Sequence of chain 1.G:
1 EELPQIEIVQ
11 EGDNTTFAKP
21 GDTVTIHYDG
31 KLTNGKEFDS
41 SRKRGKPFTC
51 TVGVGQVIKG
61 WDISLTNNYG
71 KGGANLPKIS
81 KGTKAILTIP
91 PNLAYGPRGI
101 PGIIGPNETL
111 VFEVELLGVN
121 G

A small-molecule ligand and the protein it binds are described below.
Small molecule (SMILES): C=CC[C@@H]1/C=C(\C)C[C@H](C)C[C@H](OC)[C@H]2O[C@@](O)(C(=O)C(=O)N3CCCC[C@H]3C(=O)O[C@H](/C(C)=C/[C@@H]3CC[C@@H](O)[C@H](OC)C3)[C@H](C)[C@@H](O)CC1=O)[C@H](C)C[C@@H]2OC

Binding-site contacts:
Ligand atom C1 contacts residue TYR95 of chain 1.G at 3.3 Å (hydrophobic).
Ligand atom N7 contacts residue TYR95 of chain 1.G at 3.4 Å (h-bond).
Ligand atom C36 contacts residue PHE48 of chain 1.G at 3.8 Å (hydrophobic).
Ligand atom O5 contacts residue ASP39 of chain 1.G at 3.7 Å.
Ligand atom O4 contacts residue PHE112 of chain 1.G at 3.5 Å.
Ligand atom C35 contacts residue ILE104 of chain 1.G at 4.0 Å (hydrophobic).
Ligand atom C9 contacts residue TYR28 of chain 1.G at 3.9 Å (hydrophobic).
Ligand atom O2 contacts residue ILE58 of chain 1.G at 3.0 Å (h-bond).
Ligand atom O2 contacts residue TYR95 of chain 1.G at 4.0 Å.
Ligand atom O3 contacts residue TYR95 of chain 1.G at 2.1 Å (h-bond).
Ligand atom C41 contacts residue PHE48 of chain 1.G at 3.4 Å (hydrophobic).
Ligand atom C3 contacts residue TRP61 of chain 1.G at 3.7 Å (hydrophobic).
Ligand atom C4 contacts residue PHE48 of chain 1.G at 3.4 Å (hydrophobic).
Ligand atom C42 contacts residue TYR95 of chain 1.G at 3.5 Å (hydrophobic).
Ligand atom O6 contacts residue ASP39 of chain 1.G at 3.0 Å (salt-bridge).
Ligand atom O4 contacts residue ASP39 of chain 1.G at 3.4 Å (salt-bridge).
Ligand atom C5 contacts residue TYR28 of chain 1.G at 3.8 Å (hydrophobic).
Ligand atom O6 contacts residue PHE38 of chain 1.G at 3.8 Å.
Ligand atom C4 contacts residue TRP61 of chain 1.G at 3.7 Å (hydrophobic).
Ligand atom C36 contacts residue LYS46 of chain 1.G at 3.7 Å.
Ligand atom C11 contacts residue TYR95 of chain 1.G at 3.6 Å (hydrophobic).
Ligand atom C45 contacts residue TYR95 of chain 1.G at 4.0 Å (hydrophobic).
Ligand atom O1 contacts residue TYR95 of chain 1.G at 3.6 Å (h-bond).
Ligand atom C6 contacts residue TYR28 of chain 1.G at 3.5 Å (hydrophobic).
Ligand atom C3 contacts residue ILE58 of chain 1.G at 3.9 Å (hydrophobic).
Ligand atom C5 contacts residue PHE48 of chain 1.G at 3.6 Å (hydrophobic).
Ligand atom O3 contacts residue PHE112 of chain 1.G at 3.7 Å.
Ligand atom C2 contacts residue TYR95 of chain 1.G at 3.2 Å (hydrophobic).
Ligand atom C35 contacts residue PHE38 of chain 1.G at 3.7 Å (hydrophobic).
Ligand atom O4 contacts residue TYR28 of chain 1.G at 3.2 Å.
Ligand atom C45 contacts residue ALA94 of chain 1.G at 3.3 Å (hydrophobic).
Ligand atom O5 contacts residue TYR28 of chain 1.G at 3.8 Å.
Ligand atom O4 contacts residue PHE38 of chain 1.G at 3.7 Å.
Ligand atom C10 contacts residue ASP39 of chain 1.G at 3.8 Å.
Ligand atom O2 contacts residue VAL57 of chain 1.G at 3.2 Å.
Ligand atom C35 contacts residue TYR95 of chain 1.G at 3.9 Å (hydrophobic).
Ligand atom C5 contacts residue TRP61 of chain 1.G at 3.8 Å (hydrophobic).
Ligand atom C35 contacts residue ILE100 of chain 1.G at 3.9 Å (hydrophobic).
Ligand atom O10 contacts residue GLN56 of chain 1.G at 3.6 Å (h-bond).
Ligand atom C8 contacts residue TYR95 of chain 1.G at 3.0 Å (hydrophobic).